This small molecule binds to this protein.
Small molecule (SMILES): CC(=O)N[C@H]1[C@H](O[C@H]2[C@H](O)[C@@H](NC(C)=O)CO[C@@H]2CO)O[C@H](CO)[C@@H](O)[C@@H]1O

Binding-site contacts:
Ligand atom C1 contacts residue ILE292 of chain 3.D at 4.4 Å (hydrophobic).
Ligand atom C5 contacts residue ASN271 of chain 3.D at 3.7 Å.
Ligand atom C2 contacts residue ASN271 of chain 3.D at 2.5 Å.
Ligand atom C6 contacts residue ILE292 of chain 3.D at 4.2 Å (hydrophobic).
Ligand atom O5 contacts residue ILE292 of chain 3.D at 3.6 Å.
Ligand atom N2 contacts residue ASN271 of chain 3.D at 2.8 Å (h-bond).
Ligand atom C4 contacts residue ASN271 of chain 3.D at 4.2 Å.
Ligand atom C3 contacts residue ASN271 of chain 3.D at 3.8 Å.
Ligand atom C1 contacts residue ASN271 of chain 3.D at 1.4 Å.
Ligand atom O5 contacts residue ASN271 of chain 3.D at 2.4 Å (h-bond).
Ligand atom C7 contacts residue ASN271 of chain 3.D at 4.0 Å.

Sequence of chain 3.D:
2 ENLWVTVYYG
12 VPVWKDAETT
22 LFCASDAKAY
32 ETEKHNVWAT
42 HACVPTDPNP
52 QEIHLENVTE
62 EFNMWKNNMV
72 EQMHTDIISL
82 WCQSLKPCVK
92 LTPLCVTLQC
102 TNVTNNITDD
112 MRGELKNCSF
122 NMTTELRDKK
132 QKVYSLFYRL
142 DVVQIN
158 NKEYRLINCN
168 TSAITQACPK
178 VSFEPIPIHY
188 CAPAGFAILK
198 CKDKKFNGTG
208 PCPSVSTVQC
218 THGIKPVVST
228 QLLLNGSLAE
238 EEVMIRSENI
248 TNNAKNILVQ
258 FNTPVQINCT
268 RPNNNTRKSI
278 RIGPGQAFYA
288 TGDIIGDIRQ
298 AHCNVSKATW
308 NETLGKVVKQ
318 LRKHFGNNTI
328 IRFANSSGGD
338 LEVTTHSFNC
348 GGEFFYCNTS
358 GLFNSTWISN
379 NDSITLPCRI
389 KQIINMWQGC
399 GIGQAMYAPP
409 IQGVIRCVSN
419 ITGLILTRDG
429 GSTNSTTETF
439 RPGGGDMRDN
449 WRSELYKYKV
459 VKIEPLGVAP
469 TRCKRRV